Binding-site contacts:
Ligand atom OP1 contacts residue ALA2 of chain 1.WC at 4.5 Å.

Sequence of chain 1.WC:
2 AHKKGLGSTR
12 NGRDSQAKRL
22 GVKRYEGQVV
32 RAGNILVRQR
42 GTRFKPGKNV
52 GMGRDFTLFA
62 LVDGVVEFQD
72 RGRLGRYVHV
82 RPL

The protein below binds the small molecule below.
Small molecule (SMILES): COc1ccc(C[C@H](N)C(=O)N[C@H]2[C@@H](O)[C@H](n3cnc4c(N(C)C)ncnc43)O[C@@H]2CO[P](=O)(O)O[C@H]2[C@@H](O)[C@H](n3ccc(N)nc3=O)O[C@@H]2CO)cc1